Sequence of chain 1.B:
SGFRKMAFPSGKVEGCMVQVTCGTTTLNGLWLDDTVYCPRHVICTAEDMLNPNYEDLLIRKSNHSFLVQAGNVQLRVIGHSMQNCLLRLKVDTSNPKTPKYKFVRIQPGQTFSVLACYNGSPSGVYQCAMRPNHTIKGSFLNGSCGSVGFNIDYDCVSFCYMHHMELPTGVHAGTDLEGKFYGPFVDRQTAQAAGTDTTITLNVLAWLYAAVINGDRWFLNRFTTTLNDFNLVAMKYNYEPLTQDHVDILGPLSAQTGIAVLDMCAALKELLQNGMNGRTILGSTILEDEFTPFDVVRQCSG

Binding-site contacts:
Ligand atom C contacts residue HIS64 of chain 1.B at 3.6 Å.
Ligand atom CB contacts residue HIS64 of chain 1.B at 4.0 Å.
Ligand atom C contacts residue ASN63 of chain 1.B at 3.4 Å.
Ligand atom N contacts residue HIS64 of chain 1.B at 4.3 Å.
Ligand atom CG contacts residue ASN63 of chain 1.B at 4.3 Å.
Ligand atom CD2 contacts residue HIS64 of chain 1.B at 3.5 Å.
Ligand atom O contacts residue HIS64 of chain 1.B at 2.9 Å (h-bond).
Ligand atom CA contacts residue ASN63 of chain 1.B at 3.8 Å.
Ligand atom CA contacts residue HIS64 of chain 1.B at 4.2 Å.
Ligand atom C contacts residue HIS64 of chain 1.B at 3.2 Å.
Ligand atom CB contacts residue ASN63 of chain 1.B at 3.1 Å.
Ligand atom C contacts residue SER62 of chain 1.B at 4.2 Å.
Ligand atom O contacts residue HIS64 of chain 1.B at 2.9 Å.
Ligand atom CD1 contacts residue HIS64 of chain 1.B at 3.8 Å.
Ligand atom O contacts residue ASN63 of chain 1.B at 3.6 Å.
Ligand atom CA contacts residue HIS64 of chain 1.B at 4.5 Å.
Ligand atom CG contacts residue HIS64 of chain 1.B at 3.1 Å.

A small-molecule ligand and the protein it binds are described below.
Small molecule (SMILES): CC(C)C[C@H](NC(=O)[C@@H](NC(=O)[C@H](CO)NC(=O)[C@@H](N)CC(N)=O)[C@@H](C)O)C(=O)N[C@H](C=O)CCC(N)=O